Binding-site contacts:
Ligand atom C1' contacts residue UGB1 of chain 1.P at 1.9 Å.
Ligand atom O1A contacts residue UGB1 of chain 1.P at 0.2 Å (h-bond).
Ligand atom C3' contacts residue UGB1 of chain 1.P at 0.8 Å.
Ligand atom C3D contacts residue UGB1 of chain 1.P at 0.0 Å.
Ligand atom C4' contacts residue UGB1 of chain 1.P at 0.3 Å.
Ligand atom O2B contacts residue UGB1 of chain 1.P at 0.3 Å (h-bond).
Ligand atom O2D contacts residue UGB1 of chain 1.P at 0.2 Å (h-bond).
Ligand atom O2A contacts residue UGB1 of chain 1.P at 0.1 Å (h-bond).
Ligand atom O4' contacts residue UGB1 of chain 1.P at 0.3 Å (h-bond).
Ligand atom O'P contacts residue THR126 of chain 1.D at 2.3 Å (h-bond).
Ligand atom O4 contacts residue UGB1 of chain 1.P at 0.1 Å (h-bond).
Ligand atom C5 contacts residue UGB1 of chain 1.P at 0.0 Å.
Ligand atom O4D contacts residue UGB1 of chain 1.P at 0.1 Å (h-bond).
Ligand atom C6' contacts residue UGB1 of chain 1.P at 0.8 Å.
Ligand atom N3 contacts residue UGB1 of chain 1.P at 0.1 Å (h-bond).
Ligand atom O5' contacts residue UGB1 of chain 1.P at 1.7 Å.
Ligand atom C1D contacts residue UGB1 of chain 1.P at 0.0 Å.
Ligand atom PA contacts residue UGB1 of chain 1.P at 0.1 Å.
Ligand atom C4D contacts residue UGB1 of chain 1.P at 0.1 Å.
Ligand atom O'Q contacts residue SER127 of chain 1.D at 2.6 Å (h-bond).
Ligand atom C6 contacts residue UGB1 of chain 1.P at 0.0 Å.
Ligand atom O3' contacts residue UGB1 of chain 1.P at 0.6 Å (h-bond).
Ligand atom O2D contacts residue GLU276 of chain 1.D at 2.4 Å (salt-bridge).
Ligand atom C4 contacts residue UGB1 of chain 1.P at 0.0 Å.
Ligand atom C2' contacts residue UGB1 of chain 1.P at 1.8 Å.
Ligand atom C2 contacts residue UGB1 of chain 1.P at 0.0 Å.
Ligand atom O2' contacts residue UGB1 of chain 1.P at 2.6 Å (h-bond).
Ligand atom O3B contacts residue UGB1 of chain 1.P at 1.0 Å (h-bond).
Ligand atom C5' contacts residue UGB1 of chain 1.P at 0.6 Å.
Ligand atom N1 contacts residue UGB1 of chain 1.P at 0.0 Å (h-bond).
Ligand atom O'P contacts residue UGB1 of chain 1.P at 0.7 Å (h-bond).
Ligand atom O3A contacts residue UGB1 of chain 1.P at 0.1 Å (h-bond).
Ligand atom O3D contacts residue UGB1 of chain 1.P at 0.2 Å (h-bond).
Ligand atom O5D contacts residue UGB1 of chain 1.P at 0.1 Å (h-bond).
Ligand atom O2 contacts residue UGB1 of chain 1.P at 0.0 Å (h-bond).
Ligand atom C5D contacts residue UGB1 of chain 1.P at 0.0 Å.
Ligand atom C2D contacts residue UGB1 of chain 1.P at 0.1 Å.
Ligand atom O1B contacts residue UGB1 of chain 1.P at 0.9 Å (h-bond).
Ligand atom O'Q contacts residue UGB1 of chain 1.P at 1.6 Å (h-bond).
Ligand atom PB contacts residue UGB1 of chain 1.P at 0.2 Å.

This protein binds this small molecule.
Small molecule (SMILES): O=C(O)[C@H]1O[C@H](O[P](=O)(O)O[P](=O)(O)OC[C@H]2O[C@@H](n3ccc(=O)[nH]c3=O)[C@H](O)[C@@H]2O)[C@H](O)[C@@H](O)[C@@H]1O

Sequence of chain 1.D:
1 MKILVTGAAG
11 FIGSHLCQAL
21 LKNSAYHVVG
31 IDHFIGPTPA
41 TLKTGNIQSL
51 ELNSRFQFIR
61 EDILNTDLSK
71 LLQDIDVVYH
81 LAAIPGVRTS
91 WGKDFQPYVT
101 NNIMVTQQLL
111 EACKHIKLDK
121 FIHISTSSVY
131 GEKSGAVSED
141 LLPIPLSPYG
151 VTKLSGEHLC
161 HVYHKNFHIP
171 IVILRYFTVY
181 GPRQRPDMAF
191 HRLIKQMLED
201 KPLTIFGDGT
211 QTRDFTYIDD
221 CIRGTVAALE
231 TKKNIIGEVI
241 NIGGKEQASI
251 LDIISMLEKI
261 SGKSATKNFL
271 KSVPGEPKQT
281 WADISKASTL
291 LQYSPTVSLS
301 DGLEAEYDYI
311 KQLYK